A protein and the small-molecule ligand that binds it are described below.
Small molecule (SMILES): CCOP(=O)(O)OCC

Sequence of chain 1.A:
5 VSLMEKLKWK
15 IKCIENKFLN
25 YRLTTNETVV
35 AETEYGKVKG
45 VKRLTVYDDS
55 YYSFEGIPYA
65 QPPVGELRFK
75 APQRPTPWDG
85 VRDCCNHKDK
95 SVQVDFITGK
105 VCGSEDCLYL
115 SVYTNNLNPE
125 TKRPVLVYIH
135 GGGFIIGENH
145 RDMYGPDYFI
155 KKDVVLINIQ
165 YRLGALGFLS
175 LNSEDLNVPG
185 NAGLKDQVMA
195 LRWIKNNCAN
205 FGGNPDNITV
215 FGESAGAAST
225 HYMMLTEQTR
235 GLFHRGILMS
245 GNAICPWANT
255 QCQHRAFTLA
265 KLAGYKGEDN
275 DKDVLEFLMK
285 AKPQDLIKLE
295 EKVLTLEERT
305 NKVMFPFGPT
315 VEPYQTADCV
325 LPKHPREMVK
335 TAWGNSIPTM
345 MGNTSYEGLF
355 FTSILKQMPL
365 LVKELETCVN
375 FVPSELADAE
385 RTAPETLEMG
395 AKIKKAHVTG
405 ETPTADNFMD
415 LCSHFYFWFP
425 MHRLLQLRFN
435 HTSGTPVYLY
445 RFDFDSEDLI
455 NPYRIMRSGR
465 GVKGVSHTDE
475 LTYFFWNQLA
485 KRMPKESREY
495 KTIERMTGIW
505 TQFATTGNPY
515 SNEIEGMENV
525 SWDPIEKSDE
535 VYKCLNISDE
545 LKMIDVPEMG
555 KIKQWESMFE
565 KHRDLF

Binding-site contacts:
Ligand atom O3 contacts residue ALA219 of chain 1.A at 4.3 Å.
Ligand atom O3 contacts residue TRP251 of chain 1.A at 4.5 Å.
Ligand atom C3 contacts residue TYR457 of chain 1.A at 3.5 Å (hydrophobic).
Ligand atom O1 contacts residue GLY137 of chain 1.A at 3.9 Å.
Ligand atom P1 contacts residue SER218 of chain 1.A at 1.5 Å.
Ligand atom P1 contacts residue GLY136 of chain 1.A at 4.1 Å.
Ligand atom P1 contacts residue ALA219 of chain 1.A at 3.6 Å.
Ligand atom C2 contacts residue GLY136 of chain 1.A at 4.0 Å.
Ligand atom O1 contacts residue HIS471 of chain 1.A at 4.0 Å.
Ligand atom C3 contacts residue HIS471 of chain 1.A at 3.5 Å.
Ligand atom O1 contacts residue GLY136 of chain 1.A at 4.0 Å.
Ligand atom C2 contacts residue HIS471 of chain 1.A at 3.9 Å.
Ligand atom O3 contacts residue SER218 of chain 1.A at 2.6 Å (h-bond).
Ligand atom C2 contacts residue SER218 of chain 1.A at 3.4 Å.
Ligand atom O4 contacts residue GLY136 of chain 1.A at 2.9 Å (h-bond).
Ligand atom O4 contacts residue SER218 of chain 1.A at 2.0 Å (h-bond).
Ligand atom P1 contacts residue GLY137 of chain 1.A at 3.8 Å.
Ligand atom O4 contacts residue GLY137 of chain 1.A at 2.9 Å (h-bond).
Ligand atom C4 contacts residue TRP251 of chain 1.A at 3.8 Å (hydrophobic).
Ligand atom C2 contacts residue TYR457 of chain 1.A at 3.8 Å (hydrophobic).
Ligand atom C3 contacts residue SER218 of chain 1.A at 4.4 Å.
Ligand atom C3 contacts residue PHE354 of chain 1.A at 3.7 Å (hydrophobic).
Ligand atom O4 contacts residue ALA219 of chain 1.A at 2.7 Å (h-bond).
Ligand atom C4 contacts residue MET308 of chain 1.A at 3.5 Å (hydrophobic).
Ligand atom C3 contacts residue THR472 of chain 1.A at 3.5 Å.
Ligand atom C1 contacts residue SER218 of chain 1.A at 2.9 Å.
Ligand atom O3 contacts residue PHE309 of chain 1.A at 4.5 Å.
Ligand atom C2 contacts residue THR472 of chain 1.A at 4.2 Å.
Ligand atom O4 contacts residue GLY135 of chain 1.A at 3.8 Å.
Ligand atom C4 contacts residue SER218 of chain 1.A at 4.2 Å.
Ligand atom O1 contacts residue SER218 of chain 1.A at 2.9 Å (h-bond).
Ligand atom C1 contacts residue TRP251 of chain 1.A at 3.6 Å (hydrophobic).
Ligand atom P1 contacts residue HIS471 of chain 1.A at 3.7 Å.
Ligand atom O3 contacts residue GLY137 of chain 1.A at 3.9 Å.